Sequence of chain 1.C:
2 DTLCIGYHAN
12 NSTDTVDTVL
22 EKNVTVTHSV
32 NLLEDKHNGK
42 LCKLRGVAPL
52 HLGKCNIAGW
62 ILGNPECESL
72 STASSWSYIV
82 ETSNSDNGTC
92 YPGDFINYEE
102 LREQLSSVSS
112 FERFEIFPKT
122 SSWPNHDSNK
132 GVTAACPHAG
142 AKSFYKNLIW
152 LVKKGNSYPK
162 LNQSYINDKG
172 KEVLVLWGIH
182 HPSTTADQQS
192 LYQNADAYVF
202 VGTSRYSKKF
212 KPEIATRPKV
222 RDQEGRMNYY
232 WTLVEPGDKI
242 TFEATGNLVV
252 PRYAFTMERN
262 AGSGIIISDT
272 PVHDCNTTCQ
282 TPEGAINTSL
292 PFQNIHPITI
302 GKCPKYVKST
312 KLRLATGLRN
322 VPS

Binding-site contacts:
Ligand atom N2 contacts residue ASN88 of chain 1.C at 2.9 Å (h-bond).
Ligand atom C7 contacts residue GLU67 of chain 1.C at 4.0 Å.
Ligand atom O3 contacts residue ARG222 of chain 1.C at 4.4 Å.
Ligand atom C1 contacts residue ASN88 of chain 1.C at 1.4 Å.
Ligand atom C7 contacts residue CYS137 of chain 1.C at 4.2 Å (hydrophobic).
Ligand atom C6 contacts residue ASP87 of chain 1.C at 4.2 Å.
Ligand atom C8 contacts residue ASN88 of chain 1.C at 4.3 Å.
Ligand atom N2 contacts residue GLU67 of chain 1.C at 4.4 Å.
Ligand atom O7 contacts residue ASN88 of chain 1.C at 3.0 Å (h-bond).
Ligand atom C8 contacts residue PRO138 of chain 1.C at 4.2 Å (hydrophobic).
Ligand atom C2 contacts residue ARG222 of chain 1.C at 4.4 Å.
Ligand atom O7 contacts residue CYS137 of chain 1.C at 4.1 Å.
Ligand atom O5 contacts residue ASN88 of chain 1.C at 2.4 Å (h-bond).
Ligand atom C7 contacts residue ASN88 of chain 1.C at 3.1 Å.
Ligand atom C7 contacts residue ARG222 of chain 1.C at 3.7 Å.
Ligand atom O7 contacts residue ASN65 of chain 1.C at 4.2 Å.
Ligand atom C4 contacts residue ASN88 of chain 1.C at 4.2 Å.
Ligand atom N2 contacts residue ARG222 of chain 1.C at 4.2 Å.
Ligand atom C2 contacts residue ASN88 of chain 1.C at 2.5 Å.
Ligand atom C8 contacts residue ASN65 of chain 1.C at 4.1 Å.
Ligand atom C5 contacts residue ASN88 of chain 1.C at 3.7 Å.
Ligand atom C8 contacts residue GLU67 of chain 1.C at 3.4 Å.
Ligand atom C3 contacts residue ASN88 of chain 1.C at 3.8 Å.
Ligand atom O7 contacts residue ARG222 of chain 1.C at 3.2 Å (salt-bridge).
Ligand atom C8 contacts residue CYS137 of chain 1.C at 3.6 Å (hydrophobic).
Ligand atom O5 contacts residue ASP87 of chain 1.C at 3.8 Å.
Ligand atom C8 contacts residue ARG222 of chain 1.C at 4.4 Å.

The protein below binds the small molecule below.
Small molecule (SMILES): CC(=O)N[C@@H]1[C@@H](O)[C@H](O)[C@@H](CO)O[C@H]1O